Binding-site contacts:
Ligand atom C12 contacts residue TRP194 of chain 1.A at 3.3 Å (hydrophobic).
Ligand atom C10 contacts residue SER248 of chain 1.A at 3.4 Å.
Ligand atom C11 contacts residue TRP201 of chain 1.A at 4.3 Å (hydrophobic).
Ligand atom C15 contacts residue SER248 of chain 1.A at 3.8 Å.
Ligand atom C10 contacts residue TRP201 of chain 1.A at 3.2 Å (hydrophobic).
Ligand atom C17 contacts residue TRP201 of chain 1.A at 3.7 Å (hydrophobic).
Ligand atom C17 contacts residue TRP194 of chain 1.A at 3.9 Å (hydrophobic).
Ligand atom C2 contacts residue ASP193 of chain 1.A at 4.4 Å.
Ligand atom C11 contacts residue SER248 of chain 1.A at 3.8 Å.
Ligand atom C2 contacts residue TRP201 of chain 1.A at 4.1 Å (hydrophobic).
Ligand atom C14 contacts residue SER248 of chain 1.A at 4.0 Å.
Ligand atom C2 contacts residue TRP194 of chain 1.A at 3.8 Å (hydrophobic).
Ligand atom C1 contacts residue ASP193 of chain 1.A at 4.1 Å.
Ligand atom N contacts residue SER248 of chain 1.A at 2.9 Å (h-bond).
Ligand atom O2 contacts residue TRP194 of chain 1.A at 3.8 Å.
Ligand atom C14 contacts residue TYR222 of chain 1.A at 4.4 Å (hydrophobic).
Ligand atom C16 contacts residue TRP201 of chain 1.A at 4.0 Å (hydrophobic).
Ligand atom N contacts residue MET231 of chain 1.A at 4.3 Å.
Ligand atom C1 contacts residue TRP194 of chain 1.A at 4.0 Å (hydrophobic).
Ligand atom C11 contacts residue TRP194 of chain 1.A at 3.8 Å (hydrophobic).
Ligand atom C11 contacts residue MET231 of chain 1.A at 4.3 Å (hydrophobic).
Ligand atom C12 contacts residue SER248 of chain 1.A at 4.0 Å.
Ligand atom C13 contacts residue TYR222 of chain 1.A at 3.8 Å (hydrophobic).
Ligand atom C3 contacts residue TRP201 of chain 1.A at 3.5 Å (hydrophobic).
Ligand atom C13 contacts residue TRP194 of chain 1.A at 4.1 Å (hydrophobic).
Ligand atom C4 contacts residue TRP201 of chain 1.A at 3.8 Å (hydrophobic).
Ligand atom C12 contacts residue TYR222 of chain 1.A at 3.9 Å (hydrophobic).
Ligand atom C10 contacts residue MET231 of chain 1.A at 3.8 Å (hydrophobic).

This small molecule binds to this protein.
Small molecule (SMILES): CN1[C@@H]2CC[C@H]1CC(OC(=O)[C@H](CO)c1ccccc1)C2

Sequence of chain 1.A:
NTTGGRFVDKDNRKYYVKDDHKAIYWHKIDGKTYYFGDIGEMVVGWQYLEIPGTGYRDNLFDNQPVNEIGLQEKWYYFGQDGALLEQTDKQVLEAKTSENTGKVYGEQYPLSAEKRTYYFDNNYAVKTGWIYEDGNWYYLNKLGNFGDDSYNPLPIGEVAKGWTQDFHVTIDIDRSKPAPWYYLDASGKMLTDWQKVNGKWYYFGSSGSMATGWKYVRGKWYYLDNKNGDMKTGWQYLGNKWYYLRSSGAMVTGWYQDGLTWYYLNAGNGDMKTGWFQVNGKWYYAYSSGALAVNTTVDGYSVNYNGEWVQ